A small-molecule ligand and the protein it binds are described below.
Small molecule (SMILES): CC(=O)N[C@H]1[C@H](O[C@H]2[C@H](O[C@@H]3O[C@@H](C)[C@@H](O)[C@@H](O)[C@@H]3O)[C@@H](NC(C)=O)CO[C@@H]2CO[C@@H]2O[C@@H](C)[C@@H](O)[C@@H](O)[C@@H]2O)O[C@H](CO)[C@@H](O)[C@@H]1O

Sequence of chain 1.G:
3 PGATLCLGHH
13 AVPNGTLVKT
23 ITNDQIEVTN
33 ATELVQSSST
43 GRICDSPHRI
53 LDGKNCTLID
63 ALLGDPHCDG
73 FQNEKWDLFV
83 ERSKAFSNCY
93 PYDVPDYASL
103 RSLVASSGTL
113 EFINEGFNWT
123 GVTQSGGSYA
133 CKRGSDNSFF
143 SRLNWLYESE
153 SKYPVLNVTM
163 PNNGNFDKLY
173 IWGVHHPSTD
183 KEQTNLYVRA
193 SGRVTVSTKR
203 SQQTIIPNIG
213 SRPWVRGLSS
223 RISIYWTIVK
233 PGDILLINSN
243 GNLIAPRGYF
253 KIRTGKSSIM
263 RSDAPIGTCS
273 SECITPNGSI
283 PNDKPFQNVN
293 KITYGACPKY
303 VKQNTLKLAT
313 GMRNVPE

Binding-site contacts:
Ligand atom C6 contacts residue NAG1 of chain 1.W at 3.5 Å.
Ligand atom C5 contacts residue NAG1 of chain 1.W at 3.7 Å.
Ligand atom O5 contacts residue ASN32 of chain 1.G at 4.3 Å.
Ligand atom O5 contacts residue NAG1 of chain 1.W at 2.8 Å (h-bond).
Ligand atom C3 contacts residue ASN16 of chain 1.G at 3.8 Å.
Ligand atom C2 contacts residue NAG1 of chain 1.W at 4.2 Å.
Ligand atom C1 contacts residue NAG1 of chain 1.W at 3.6 Å.
Ligand atom N2 contacts residue ASN16 of chain 1.G at 2.9 Å (h-bond).
Ligand atom O5 contacts residue ASN16 of chain 1.G at 2.3 Å (h-bond).
Ligand atom C7 contacts residue ASN16 of chain 1.G at 3.2 Å.
Ligand atom C1 contacts residue ASN32 of chain 1.G at 3.8 Å.
Ligand atom C2 contacts residue ASN32 of chain 1.G at 3.4 Å.
Ligand atom C5 contacts residue ASN16 of chain 1.G at 3.6 Å.
Ligand atom C8 contacts residue ASN32 of chain 1.G at 4.1 Å.
Ligand atom O2 contacts residue ASN32 of chain 1.G at 3.5 Å (h-bond).
Ligand atom O7 contacts residue NAG1 of chain 1.W at 4.1 Å.
Ligand atom O7 contacts residue ASN16 of chain 1.G at 3.1 Å (h-bond).
Ligand atom C4 contacts residue NAG1 of chain 1.W at 4.2 Å.
Ligand atom C8 contacts residue ASN16 of chain 1.G at 3.3 Å.
Ligand atom C4 contacts residue ASN16 of chain 1.G at 4.2 Å.
Ligand atom C8 contacts residue THR31 of chain 1.G at 3.8 Å.
Ligand atom O4 contacts residue NAG1 of chain 1.W at 3.2 Å.
Ligand atom C8 contacts residue THR18 of chain 1.G at 3.9 Å.
Ligand atom C3 contacts residue NAG1 of chain 1.W at 4.4 Å.
Ligand atom C1 contacts residue ASN16 of chain 1.G at 1.4 Å.
Ligand atom O4 contacts residue NAG1 of chain 1.W at 4.5 Å.
Ligand atom C2 contacts residue ASN16 of chain 1.G at 2.4 Å.